A small-molecule ligand and the protein it binds are described below.
Small molecule (SMILES): COC(=O)[C@@H](NC(=O)c1cccc(C(=O)CCCCl)c1)C(C)C

Binding-site contacts:
Ligand atom CL21 contacts residue HIS163 of chain 2.A at 3.1 Å.
Ligand atom C20 contacts residue SER144 of chain 2.A at 4.1 Å.
Ligand atom CL21 contacts residue GLU166 of chain 2.A at 4.0 Å.
Ligand atom O22 contacts residue ASN142 of chain 2.A at 4.2 Å.
Ligand atom C10 contacts residue ARG188 of chain 2.A at 4.0 Å.
Ligand atom C23 contacts residue HIS41 of chain 2.A at 3.6 Å.
Ligand atom C06 contacts residue MET49 of chain 2.A at 3.5 Å (hydrophobic).
Ligand atom C07 contacts residue CYS44 of chain 2.A at 4.0 Å (hydrophobic).
Ligand atom O22 contacts residue GLY143 of chain 2.A at 3.0 Å (h-bond).
Ligand atom C14 contacts residue THR25 of chain 2.A at 3.7 Å.
Ligand atom C12 contacts residue HIS41 of chain 2.A at 3.7 Å.
Ligand atom C16 contacts residue HIS41 of chain 2.A at 4.0 Å.
Ligand atom C16 contacts residue CYS145 of chain 2.A at 3.5 Å (hydrophobic).
Ligand atom C19 contacts residue SER144 of chain 2.A at 3.5 Å.
Ligand atom C18 contacts residue CYS145 of chain 2.A at 1.8 Å (hydrophobic).
Ligand atom C07 contacts residue MET49 of chain 2.A at 3.3 Å (hydrophobic).
Ligand atom C19 contacts residue HIS163 of chain 2.A at 4.0 Å.
Ligand atom CL21 contacts residue LEU141 of chain 2.A at 4.0 Å.
Ligand atom C15 contacts residue THR26 of chain 2.A at 3.8 Å.
Ligand atom O22 contacts residue SER144 of chain 2.A at 3.2 Å (h-bond).
Ligand atom C19 contacts residue LEU141 of chain 2.A at 4.1 Å (hydrophobic).
Ligand atom C13 contacts residue THR25 of chain 2.A at 4.0 Å.
Ligand atom C17 contacts residue SER144 of chain 2.A at 4.3 Å.
Ligand atom N03 contacts residue HIS41 of chain 2.A at 3.9 Å.
Ligand atom C18 contacts residue HIS164 of chain 2.A at 4.1 Å.
Ligand atom C17 contacts residue GLY143 of chain 2.A at 3.8 Å.
Ligand atom C19 contacts residue CYS145 of chain 2.A at 2.8 Å (hydrophobic).
Ligand atom C23 contacts residue CYS145 of chain 2.A at 3.8 Å (hydrophobic).
Ligand atom C20 contacts residue MET165 of chain 2.A at 4.2 Å (hydrophobic).
Ligand atom C14 contacts residue THR26 of chain 2.A at 4.0 Å.
Ligand atom O22 contacts residue CYS145 of chain 2.A at 2.9 Å (h-bond).
Ligand atom C05 contacts residue MET49 of chain 2.A at 4.0 Å (hydrophobic).
Ligand atom CL21 contacts residue SER144 of chain 2.A at 3.6 Å.
Ligand atom C13 contacts residue HIS41 of chain 2.A at 4.2 Å.
Ligand atom C07 contacts residue THR45 of chain 2.A at 4.0 Å.
Ligand atom C20 contacts residue CYS145 of chain 2.A at 3.6 Å (hydrophobic).
Ligand atom C20 contacts residue HIS163 of chain 2.A at 3.6 Å.
Ligand atom C02 contacts residue HIS41 of chain 2.A at 4.2 Å.
Ligand atom C17 contacts residue CYS145 of chain 2.A at 2.6 Å (hydrophobic).
Ligand atom CL21 contacts residue PHE140 of chain 2.A at 3.7 Å.

Sequence of chain 2.A:
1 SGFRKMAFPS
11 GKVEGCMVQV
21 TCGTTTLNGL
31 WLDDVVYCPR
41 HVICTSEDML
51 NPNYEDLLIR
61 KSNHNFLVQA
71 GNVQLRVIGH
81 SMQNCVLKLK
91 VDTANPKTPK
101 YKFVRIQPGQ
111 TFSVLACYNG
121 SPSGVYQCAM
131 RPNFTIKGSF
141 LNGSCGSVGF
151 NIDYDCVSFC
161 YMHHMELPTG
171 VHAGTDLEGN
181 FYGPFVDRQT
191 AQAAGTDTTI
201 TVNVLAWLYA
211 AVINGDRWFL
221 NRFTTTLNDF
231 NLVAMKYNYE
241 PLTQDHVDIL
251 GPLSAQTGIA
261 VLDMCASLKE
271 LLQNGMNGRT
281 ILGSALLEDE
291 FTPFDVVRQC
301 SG